Sequence of chain 1.B:
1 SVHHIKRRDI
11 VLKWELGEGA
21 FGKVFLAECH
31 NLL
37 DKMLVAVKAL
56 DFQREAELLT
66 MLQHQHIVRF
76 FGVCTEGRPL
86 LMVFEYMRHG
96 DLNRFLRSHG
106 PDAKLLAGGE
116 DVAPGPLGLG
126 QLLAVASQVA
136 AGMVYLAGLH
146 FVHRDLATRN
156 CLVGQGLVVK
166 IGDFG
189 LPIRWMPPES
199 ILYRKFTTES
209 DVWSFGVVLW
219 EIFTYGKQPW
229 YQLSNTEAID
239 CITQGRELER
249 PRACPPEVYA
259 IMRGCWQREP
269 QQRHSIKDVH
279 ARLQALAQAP

Sequence of chain 1.A:
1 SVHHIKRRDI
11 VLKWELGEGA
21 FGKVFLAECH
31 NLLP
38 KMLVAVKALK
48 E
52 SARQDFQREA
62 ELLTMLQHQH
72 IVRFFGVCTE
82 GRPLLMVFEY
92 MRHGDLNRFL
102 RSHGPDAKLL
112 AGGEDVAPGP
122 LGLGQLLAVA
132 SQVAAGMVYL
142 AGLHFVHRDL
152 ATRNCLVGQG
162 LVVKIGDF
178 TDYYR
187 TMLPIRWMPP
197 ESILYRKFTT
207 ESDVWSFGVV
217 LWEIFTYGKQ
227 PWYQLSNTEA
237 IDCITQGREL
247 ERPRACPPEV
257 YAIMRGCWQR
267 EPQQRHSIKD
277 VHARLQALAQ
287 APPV

The small molecule below binds the protein below.
Small molecule (SMILES): Nc1c(N2CCN(C3CCCCC3)CC2)cc(Nc2ccc(C(=O)O)cc2)c2c1C(=O)c1ccccc1C2=O

Binding-site contacts:
Ligand atom CBA contacts residue GLU18 of chain 1.B at 3.8 Å.
Ligand atom CAE contacts residue GLY95 of chain 1.B at 3.8 Å.
Ligand atom CAZ contacts residue ASP96 of chain 1.B at 3.4 Å.
Ligand atom CBJ contacts residue PHE89 of chain 1.B at 3.6 Å (hydrophobic).
Ligand atom CAI contacts residue LEU16 of chain 1.B at 3.8 Å (hydrophobic).
Ligand atom CBL contacts residue LEU231 of chain 1.A at 3.6 Å (hydrophobic).
Ligand atom OAJ contacts residue TYR91 of chain 1.B at 3.7 Å.
Ligand atom CBE contacts residue GLU90 of chain 1.B at 3.4 Å.
Ligand atom CBE contacts residue ALA42 of chain 1.B at 3.4 Å (hydrophobic).
Ligand atom CBC contacts residue ASP96 of chain 1.B at 3.7 Å.
Ligand atom CAV contacts residue GLU235 of chain 1.A at 3.7 Å.
Ligand atom CBJ contacts residue GLU90 of chain 1.B at 3.6 Å.
Ligand atom OAW contacts residue ASN233 of chain 1.A at 3.2 Å (h-bond).
Ligand atom CAC contacts residue GLY95 of chain 1.B at 3.7 Å.
Ligand atom CBL contacts residue GLN230 of chain 1.A at 3.8 Å.
Ligand atom CBJ contacts residue ALA42 of chain 1.B at 3.8 Å (hydrophobic).
Ligand atom OAJ contacts residue MET92 of chain 1.B at 3.0 Å (h-bond).
Ligand atom CBD contacts residue GLU18 of chain 1.B at 3.8 Å.
Ligand atom CAG contacts residue VAL24 of chain 1.B at 3.7 Å (hydrophobic).
Ligand atom CAV contacts residue ARG93 of chain 1.B at 3.4 Å.
Ligand atom CBE contacts residue LEU157 of chain 1.B at 3.7 Å (hydrophobic).
Ligand atom CBJ contacts residue LEU157 of chain 1.B at 3.6 Å (hydrophobic).
Ligand atom NAH contacts residue MET92 of chain 1.B at 3.0 Å (h-bond).
Ligand atom CAX contacts residue GLU235 of chain 1.A at 3.5 Å.
Ligand atom CAT contacts residue GLU235 of chain 1.A at 3.3 Å.
Ligand atom OAQ contacts residue VAL24 of chain 1.B at 3.6 Å.
Ligand atom NAH contacts residue GLY95 of chain 1.B at 3.5 Å.
Ligand atom CAS contacts residue GLU235 of chain 1.A at 3.5 Å.
Ligand atom CBG contacts residue HIS94 of chain 1.B at 3.4 Å.
Ligand atom CAK contacts residue ALA42 of chain 1.B at 3.8 Å (hydrophobic).
Ligand atom OBB contacts residue ARG99 of chain 1.B at 3.2 Å (salt-bridge).
Ligand atom CAU contacts residue GLU235 of chain 1.A at 3.2 Å.
Ligand atom CBH contacts residue LEU231 of chain 1.A at 3.8 Å (hydrophobic).
Ligand atom CBH contacts residue GLU235 of chain 1.A at 3.3 Å.
Ligand atom CAS contacts residue LEU16 of chain 1.B at 3.7 Å (hydrophobic).
Ligand atom NAH contacts residue TYR91 of chain 1.B at 3.5 Å.
Ligand atom OAW contacts residue SER232 of chain 1.A at 3.6 Å.
Ligand atom CAR contacts residue SER232 of chain 1.A at 3.8 Å.
Ligand atom CBD contacts residue GLY17 of chain 1.B at 3.6 Å.
Ligand atom NAN contacts residue GLU235 of chain 1.A at 2.7 Å (salt-bridge).